Binding-site contacts:
Ligand atom S10 contacts residue TRP337 of chain 2.A at 3.7 Å.
Ligand atom C1 contacts residue ASN473 of chain 2.A at 3.8 Å.
Ligand atom N8 contacts residue MET470 of chain 2.A at 4.2 Å.
Ligand atom S4 contacts residue ILE364 of chain 2.A at 4.4 Å.
Ligand atom N8 contacts residue ILE376 of chain 2.A at 4.0 Å.
Ligand atom C1 contacts residue MET311 of chain 2.A at 3.6 Å (hydrophobic).
Ligand atom C1 contacts residue MET340 of chain 2.A at 4.3 Å (hydrophobic).
Ligand atom C5 contacts residue ILE364 of chain 2.A at 4.5 Å (hydrophobic).
Ligand atom C9 contacts residue GLN385 of chain 2.A at 3.3 Å.
Ligand atom N7 contacts residue ILE376 of chain 2.A at 4.2 Å.
Ligand atom S10 contacts residue MET470 of chain 2.A at 3.8 Å.
Ligand atom N8 contacts residue GLN385 of chain 2.A at 2.7 Å (h-bond).
Ligand atom C5 contacts residue MET340 of chain 2.A at 4.0 Å (hydrophobic).
Ligand atom C2 contacts residue MET311 of chain 2.A at 3.9 Å (hydrophobic).
Ligand atom N11 contacts residue GLN385 of chain 2.A at 3.2 Å (h-bond).
Ligand atom N7 contacts residue GLN385 of chain 2.A at 3.8 Å.
Ligand atom C5 contacts residue MET311 of chain 2.A at 4.5 Å (hydrophobic).
Ligand atom C1 contacts residue TYR344 of chain 2.A at 4.2 Å (hydrophobic).
Ligand atom N7 contacts residue TRP337 of chain 2.A at 4.3 Å.
Ligand atom N11 contacts residue TYR467 of chain 2.A at 3.2 Å (h-bond).
Ligand atom C6 contacts residue TRP337 of chain 2.A at 3.8 Å (hydrophobic).
Ligand atom C3 contacts residue TRP337 of chain 2.A at 4.0 Å (hydrophobic).
Ligand atom C3 contacts residue ASN473 of chain 2.A at 4.2 Å.
Ligand atom S10 contacts residue ASN473 of chain 2.A at 3.8 Å.
Ligand atom C9 contacts residue TYR467 of chain 2.A at 4.3 Å (hydrophobic).
Ligand atom C2 contacts residue TRP337 of chain 2.A at 3.9 Å (hydrophobic).
Ligand atom C9 contacts residue MET470 of chain 2.A at 3.6 Å (hydrophobic).
Ligand atom C2 contacts residue ASN473 of chain 2.A at 3.3 Å.
Ligand atom C9 contacts residue TRP337 of chain 2.A at 4.1 Å (hydrophobic).
Ligand atom N8 contacts residue TRP337 of chain 2.A at 4.4 Å.
Ligand atom S4 contacts residue MET340 of chain 2.A at 4.3 Å.
Ligand atom N11 contacts residue MET470 of chain 2.A at 3.0 Å (h-bond).
Ligand atom C5 contacts residue TYR344 of chain 2.A at 3.8 Å (hydrophobic).

This protein binds this small molecule.
Small molecule (SMILES): Nc1nnc(-c2cccs2)s1

Sequence of chain 2.A:
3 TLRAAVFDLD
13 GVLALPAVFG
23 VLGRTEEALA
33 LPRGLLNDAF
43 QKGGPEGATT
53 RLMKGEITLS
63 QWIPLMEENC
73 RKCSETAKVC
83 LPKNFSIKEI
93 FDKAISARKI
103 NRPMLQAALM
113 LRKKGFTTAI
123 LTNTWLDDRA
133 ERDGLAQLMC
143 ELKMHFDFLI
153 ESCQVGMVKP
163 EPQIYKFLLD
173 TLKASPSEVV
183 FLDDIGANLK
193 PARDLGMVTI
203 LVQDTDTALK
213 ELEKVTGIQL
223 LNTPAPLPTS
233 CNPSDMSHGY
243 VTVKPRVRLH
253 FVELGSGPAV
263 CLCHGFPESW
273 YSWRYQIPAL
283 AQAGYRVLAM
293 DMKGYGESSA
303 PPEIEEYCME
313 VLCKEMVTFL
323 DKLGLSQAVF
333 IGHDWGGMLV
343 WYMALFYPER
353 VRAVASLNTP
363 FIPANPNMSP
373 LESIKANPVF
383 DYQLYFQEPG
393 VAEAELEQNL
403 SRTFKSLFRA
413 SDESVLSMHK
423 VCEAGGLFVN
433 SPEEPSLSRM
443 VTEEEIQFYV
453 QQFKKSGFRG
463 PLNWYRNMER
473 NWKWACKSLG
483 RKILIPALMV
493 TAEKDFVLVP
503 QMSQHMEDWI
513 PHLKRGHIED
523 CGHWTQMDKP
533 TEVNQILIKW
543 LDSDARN